Sequence of chain 57.B:
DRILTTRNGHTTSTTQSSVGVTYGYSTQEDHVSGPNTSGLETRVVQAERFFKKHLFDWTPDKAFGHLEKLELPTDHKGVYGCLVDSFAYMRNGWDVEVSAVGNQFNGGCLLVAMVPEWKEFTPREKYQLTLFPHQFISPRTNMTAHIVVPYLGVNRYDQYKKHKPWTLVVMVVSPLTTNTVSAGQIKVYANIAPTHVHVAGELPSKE

Binding-site contacts:
Ligand atom O contacts residue THR17 of chain 57.B at 3.8 Å.
Ligand atom CB contacts residue ARG18 of chain 57.B at 4.2 Å.
Ligand atom CD1 contacts residue ASP12 of chain 57.B at 3.8 Å.
Ligand atom C contacts residue ILE14 of chain 57.B at 3.6 Å (hydrophobic).
Ligand atom CD2 contacts residue HIS157 of chain 57.B at 3.7 Å.
Ligand atom C contacts residue ILE14 of chain 57.B at 4.2 Å (hydrophobic).
Ligand atom N contacts residue ASP12 of chain 57.B at 4.1 Å.
Ligand atom CG contacts residue THR17 of chain 57.B at 4.3 Å.
Ligand atom CD2 contacts residue VAL32 of chain 57.B at 3.9 Å (hydrophobic).
Ligand atom C contacts residue ILE14 of chain 57.B at 3.4 Å (hydrophobic).
Ligand atom C contacts residue ARG18 of chain 57.B at 4.1 Å.
Ligand atom CA contacts residue ILE14 of chain 57.B at 4.0 Å (hydrophobic).
Ligand atom CD1 contacts residue TYR34 of chain 57.B at 3.0 Å (hydrophobic).
Ligand atom O contacts residue ILE14 of chain 57.B at 3.5 Å (h-bond).
Ligand atom C contacts residue ARG18 of chain 57.B at 3.8 Å.
Ligand atom O contacts residue LEU15 of chain 57.B at 3.5 Å.
Ligand atom N contacts residue ILE14 of chain 57.B at 3.0 Å (h-bond).
Ligand atom CB contacts residue ILE14 of chain 57.B at 4.1 Å (hydrophobic).
Ligand atom CD1 contacts residue THR16 of chain 57.B at 3.1 Å.
Ligand atom CD2 contacts residue THR17 of chain 57.B at 3.7 Å.
Ligand atom N contacts residue THR16 of chain 57.B at 2.9 Å (h-bond).
Ligand atom CD1 contacts residue ILE14 of chain 57.B at 3.6 Å (hydrophobic).
Ligand atom O contacts residue ARG18 of chain 57.B at 3.0 Å (salt-bridge).
Ligand atom C contacts residue THR16 of chain 57.B at 3.7 Å.
Ligand atom CE1 contacts residue ASP12 of chain 57.B at 3.5 Å.
Ligand atom O contacts residue THR16 of chain 57.B at 3.1 Å (h-bond).
Ligand atom O contacts residue ILE14 of chain 57.B at 3.1 Å.
Ligand atom CA contacts residue ASP12 of chain 57.B at 3.7 Å.
Ligand atom CA contacts residue ARG18 of chain 57.B at 3.8 Å.
Ligand atom CB contacts residue THR17 of chain 57.B at 4.0 Å.
Ligand atom C contacts residue THR16 of chain 57.B at 4.2 Å.
Ligand atom CG contacts residue ILE14 of chain 57.B at 4.2 Å (hydrophobic).
Ligand atom CA contacts residue THR16 of chain 57.B at 3.6 Å.
Ligand atom CA contacts residue ILE14 of chain 57.B at 3.3 Å (hydrophobic).
Ligand atom N contacts residue ILE14 of chain 57.B at 3.5 Å.
Ligand atom CB contacts residue LEU15 of chain 57.B at 4.1 Å (hydrophobic).
Ligand atom O contacts residue ARG18 of chain 57.B at 3.6 Å (salt-bridge).
Ligand atom CD2 contacts residue ASP106 of chain 57.B at 4.1 Å.
Ligand atom CG contacts residue THR16 of chain 57.B at 4.0 Å.
Ligand atom CB contacts residue THR16 of chain 57.B at 4.2 Å.

A protein and the small-molecule ligand that binds it are described below.
Small molecule (SMILES): CC(C)C[C@H](NC(=O)[C@H](C)NC(=O)CNC(=O)[C@@H](N)Cc1ccccc1)C(=O)N[C@@H](CC(C)C)C(=O)N[C@@H](C)C(=O)O